The protein below binds the small molecule below.
Small molecule (SMILES): CC(=O)N[C@H]1[C@H](O[C@H]2[C@H](O)[C@@H](NC(C)=O)CO[C@@H]2CO)O[C@H](CO)[C@@H](O[C@@H]2O[C@H](CO[C@H]3O[C@H](CO)[C@@H](O)[C@H](O[C@H]4O[C@H](CO)[C@@H](O)[C@H](O)[C@@H]4O)[C@@H]3O)[C@@H](O)[C@H](O[C@H]3O[C@H](CO)[C@@H](O)[C@H](O)[C@@H]3O[C@H]3O[C@H](CO)[C@@H](O)[C@H](O)[C@@H]3O)[C@@H]2O)[C@@H]1O

Sequence of chain 1.B:
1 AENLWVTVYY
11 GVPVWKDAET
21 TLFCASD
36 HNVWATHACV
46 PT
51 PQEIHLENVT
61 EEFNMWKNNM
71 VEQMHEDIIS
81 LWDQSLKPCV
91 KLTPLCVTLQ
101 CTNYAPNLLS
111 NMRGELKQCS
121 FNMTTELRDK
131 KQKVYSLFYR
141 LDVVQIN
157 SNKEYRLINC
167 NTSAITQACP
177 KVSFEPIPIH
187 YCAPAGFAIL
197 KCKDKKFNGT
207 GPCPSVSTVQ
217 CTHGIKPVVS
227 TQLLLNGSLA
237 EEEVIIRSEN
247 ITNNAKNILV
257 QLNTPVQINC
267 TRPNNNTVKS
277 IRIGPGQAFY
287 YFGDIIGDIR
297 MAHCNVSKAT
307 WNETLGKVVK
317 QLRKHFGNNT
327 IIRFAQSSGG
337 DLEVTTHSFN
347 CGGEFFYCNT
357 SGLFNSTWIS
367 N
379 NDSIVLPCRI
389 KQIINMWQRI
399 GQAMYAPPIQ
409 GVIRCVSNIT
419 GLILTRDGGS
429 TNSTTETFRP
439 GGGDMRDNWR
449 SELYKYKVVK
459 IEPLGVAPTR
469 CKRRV

Binding-site contacts:
Ligand atom O6 contacts residue VAL414 of chain 1.B at 4.3 Å.
Ligand atom C7 contacts residue VAL224 of chain 1.B at 4.3 Å (hydrophobic).
Ligand atom O4 contacts residue VAL414 of chain 1.B at 3.7 Å.
Ligand atom O5 contacts residue VAL414 of chain 1.B at 4.2 Å.
Ligand atom O3 contacts residue CYS413 of chain 1.B at 3.7 Å.
Ligand atom C1 contacts residue ASN232 of chain 1.B at 1.4 Å.
Ligand atom C2 contacts residue VAL414 of chain 1.B at 4.3 Å (hydrophobic).
Ligand atom O7 contacts residue PHE345 of chain 1.B at 4.3 Å.
Ligand atom O7 contacts residue VAL224 of chain 1.B at 4.2 Å.
Ligand atom N2 contacts residue VAL414 of chain 1.B at 4.2 Å.
Ligand atom C5 contacts residue NAG1 of chain 1.QA at 3.5 Å.
Ligand atom C8 contacts residue PRO182 of chain 1.B at 3.8 Å (hydrophobic).
Ligand atom C4 contacts residue VAL414 of chain 1.B at 3.8 Å (hydrophobic).
Ligand atom O6 contacts residue NAG1 of chain 1.QA at 2.4 Å (h-bond).
Ligand atom C8 contacts residue VAL414 of chain 1.B at 4.2 Å (hydrophobic).
Ligand atom O6 contacts residue GLU181 of chain 1.B at 4.0 Å.
Ligand atom C2 contacts residue ASN232 of chain 1.B at 2.5 Å.
Ligand atom O7 contacts residue LEU231 of chain 1.B at 4.3 Å.
Ligand atom C3 contacts residue VAL414 of chain 1.B at 3.6 Å (hydrophobic).
Ligand atom C1 contacts residue VAL414 of chain 1.B at 4.1 Å (hydrophobic).
Ligand atom C6 contacts residue NAG1 of chain 1.QA at 3.4 Å.
Ligand atom N2 contacts residue ASN232 of chain 1.B at 2.9 Å (h-bond).
Ligand atom O5 contacts residue NAG1 of chain 1.QA at 3.8 Å.
Ligand atom O5 contacts residue ASN232 of chain 1.B at 2.4 Å (h-bond).
Ligand atom C3 contacts residue SER415 of chain 1.B at 4.2 Å.
Ligand atom O6 contacts residue SER179 of chain 1.B at 4.2 Å.
Ligand atom C5 contacts residue ASN232 of chain 1.B at 3.7 Å.
Ligand atom C7 contacts residue ASN346 of chain 1.B at 3.6 Å.
Ligand atom C8 contacts residue ASN346 of chain 1.B at 3.8 Å.
Ligand atom C7 contacts residue ASN232 of chain 1.B at 3.5 Å.
Ligand atom C4 contacts residue ASN232 of chain 1.B at 4.2 Å.
Ligand atom N2 contacts residue SER415 of chain 1.B at 3.4 Å (h-bond).
Ligand atom C8 contacts residue VAL224 of chain 1.B at 3.8 Å (hydrophobic).
Ligand atom C5 contacts residue VAL414 of chain 1.B at 3.5 Å (hydrophobic).
Ligand atom C8 contacts residue ASN232 of chain 1.B at 3.6 Å.
Ligand atom C2 contacts residue SER415 of chain 1.B at 4.1 Å.
Ligand atom C3 contacts residue ASN232 of chain 1.B at 3.8 Å.
Ligand atom C1 contacts residue SER415 of chain 1.B at 4.2 Å.
Ligand atom O7 contacts residue ASN346 of chain 1.B at 3.2 Å (h-bond).
Ligand atom O2 contacts residue GLN408 of chain 1.B at 4.3 Å.